The small molecule below binds the protein below.
Small molecule (SMILES): CC(=O)N[C@H]1[C@H](O[C@H]2[C@H](O)[C@@H](NC(C)=O)CO[C@@H]2CO)O[C@H](CO)[C@@H](O[C@@H]2O[C@H](CO)[C@@H](O)[C@H](O)[C@@H]2O)[C@@H]1O

Sequence of chain 2.B:
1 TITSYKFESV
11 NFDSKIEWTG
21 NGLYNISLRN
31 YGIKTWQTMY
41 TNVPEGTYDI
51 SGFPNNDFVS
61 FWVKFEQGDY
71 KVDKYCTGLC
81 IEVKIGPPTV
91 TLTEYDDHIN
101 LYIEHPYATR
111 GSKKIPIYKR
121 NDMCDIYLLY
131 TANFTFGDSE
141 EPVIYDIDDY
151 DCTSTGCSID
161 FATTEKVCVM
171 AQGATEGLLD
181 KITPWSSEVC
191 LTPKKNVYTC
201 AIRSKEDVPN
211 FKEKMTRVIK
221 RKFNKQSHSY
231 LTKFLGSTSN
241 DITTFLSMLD

Binding-site contacts:
Ligand atom C8 contacts residue ASN25 of chain 2.B at 4.3 Å.
Ligand atom C4 contacts residue ASN25 of chain 2.B at 4.2 Å.
Ligand atom C8 contacts residue GLU66 of chain 2.B at 3.7 Å.
Ligand atom C1 contacts residue ASN25 of chain 2.B at 1.4 Å.
Ligand atom C8 contacts residue GLY68 of chain 2.B at 4.2 Å.
Ligand atom O7 contacts residue GLN67 of chain 2.B at 3.5 Å.
Ligand atom O5 contacts residue ASN25 of chain 2.B at 2.4 Å (h-bond).
Ligand atom C7 contacts residue GLU66 of chain 2.B at 4.0 Å.
Ligand atom C2 contacts residue ASN25 of chain 2.B at 2.4 Å.
Ligand atom C7 contacts residue ASN42 of chain 2.B at 3.5 Å.
Ligand atom C8 contacts residue ASN42 of chain 2.B at 3.4 Å.
Ligand atom C1 contacts residue ASN42 of chain 2.B at 4.0 Å.
Ligand atom C7 contacts residue GLN67 of chain 2.B at 4.0 Å.
Ligand atom N2 contacts residue ASN25 of chain 2.B at 2.9 Å (h-bond).
Ligand atom C3 contacts residue ASN42 of chain 2.B at 4.2 Å.
Ligand atom C1 contacts residue THR41 of chain 2.B at 4.5 Å.
Ligand atom C3 contacts residue ASN25 of chain 2.B at 3.8 Å.
Ligand atom O7 contacts residue ASN25 of chain 2.B at 3.7 Å.
Ligand atom O7 contacts residue GLU66 of chain 2.B at 3.9 Å.
Ligand atom C8 contacts residue GLN67 of chain 2.B at 3.6 Å.
Ligand atom N2 contacts residue ASN42 of chain 2.B at 2.8 Å (h-bond).
Ligand atom O7 contacts residue GLY68 of chain 2.B at 2.8 Å (h-bond).
Ligand atom C7 contacts residue GLY68 of chain 2.B at 3.8 Å.
Ligand atom C2 contacts residue ASN42 of chain 2.B at 3.8 Å.
Ligand atom C8 contacts residue LEU23 of chain 2.B at 3.5 Å (hydrophobic).
Ligand atom C8 contacts residue TYR24 of chain 2.B at 4.0 Å (hydrophobic).
Ligand atom C5 contacts residue ASN25 of chain 2.B at 3.7 Å.
Ligand atom C7 contacts residue ASN25 of chain 2.B at 3.4 Å.